Binding-site contacts:
Ligand atom CG1 contacts residue ALA266 of chain 1.D at 3.5 Å (hydrophobic).
Ligand atom O contacts residue GLU415 of chain 1.D at 3.6 Å (salt-bridge).
Ligand atom CA contacts residue ZN1 of chain 1.L at 4.2 Å.
Ligand atom CG2 contacts residue LEU438 of chain 1.D at 4.2 Å (hydrophobic).
Ligand atom CA contacts residue HIS335 of chain 1.D at 4.2 Å.
Ligand atom SG contacts residue ASN348 of chain 1.D at 3.9 Å.
Ligand atom C contacts residue GLU415 of chain 1.D at 4.1 Å.
Ligand atom C contacts residue ALA266 of chain 1.D at 4.0 Å (hydrophobic).
Ligand atom CG2 contacts residue VAL332 of chain 1.D at 4.0 Å (hydrophobic).
Ligand atom N contacts residue ZN1 of chain 1.L at 4.2 Å.
Ligand atom CA contacts residue ZN1 of chain 1.L at 4.3 Å.
Ligand atom C contacts residue GLU415 of chain 1.D at 4.4 Å.
Ligand atom C contacts residue ZN1 of chain 1.L at 3.3 Å.
Ligand atom CB contacts residue ASN265 of chain 1.D at 3.4 Å.
Ligand atom CA contacts residue ASN265 of chain 1.D at 4.3 Å.
Ligand atom CB contacts residue HIS339 of chain 1.D at 3.9 Å.
Ligand atom O contacts residue ZN1 of chain 1.L at 2.1 Å.
Ligand atom CB contacts residue ALA266 of chain 1.D at 3.7 Å (hydrophobic).
Ligand atom N contacts residue ASN265 of chain 1.D at 3.9 Å.
Ligand atom OG contacts residue HIS459 of chain 1.D at 3.4 Å (h-bond).
Ligand atom SG contacts residue HIS339 of chain 1.D at 4.4 Å.
Ligand atom CG1 contacts residue VAL332 of chain 1.D at 3.8 Å (hydrophobic).
Ligand atom C contacts residue HIS459 of chain 1.D at 3.3 Å.
Ligand atom N contacts residue ZN1 of chain 1.L at 4.2 Å.
Ligand atom O contacts residue HIS459 of chain 1.D at 3.9 Å.
Ligand atom O contacts residue HIS459 of chain 1.D at 3.2 Å.
Ligand atom OG contacts residue ASN265 of chain 1.D at 4.1 Å.
Ligand atom N contacts residue ALA266 of chain 1.D at 3.8 Å.
Ligand atom CB contacts residue ASN265 of chain 1.D at 4.0 Å.
Ligand atom O contacts residue HIS339 of chain 1.D at 4.0 Å.
Ligand atom C contacts residue ASN265 of chain 1.D at 4.4 Å.
Ligand atom CA contacts residue ALA266 of chain 1.D at 3.5 Å (hydrophobic).
Ligand atom CA contacts residue HIS459 of chain 1.D at 4.3 Å.
Ligand atom O contacts residue TYR267 of chain 1.D at 3.9 Å.
Ligand atom N contacts residue HIS459 of chain 1.D at 4.1 Å.
Ligand atom C contacts residue HIS459 of chain 1.D at 4.0 Å.
Ligand atom O contacts residue GLU415 of chain 1.D at 3.2 Å (salt-bridge).
Ligand atom O contacts residue ALA266 of chain 1.D at 4.2 Å.
Ligand atom CG1 contacts residue ASN265 of chain 1.D at 4.2 Å.
Ligand atom O contacts residue HIS335 of chain 1.D at 3.6 Å (h-bond).

Sequence of chain 1.D:
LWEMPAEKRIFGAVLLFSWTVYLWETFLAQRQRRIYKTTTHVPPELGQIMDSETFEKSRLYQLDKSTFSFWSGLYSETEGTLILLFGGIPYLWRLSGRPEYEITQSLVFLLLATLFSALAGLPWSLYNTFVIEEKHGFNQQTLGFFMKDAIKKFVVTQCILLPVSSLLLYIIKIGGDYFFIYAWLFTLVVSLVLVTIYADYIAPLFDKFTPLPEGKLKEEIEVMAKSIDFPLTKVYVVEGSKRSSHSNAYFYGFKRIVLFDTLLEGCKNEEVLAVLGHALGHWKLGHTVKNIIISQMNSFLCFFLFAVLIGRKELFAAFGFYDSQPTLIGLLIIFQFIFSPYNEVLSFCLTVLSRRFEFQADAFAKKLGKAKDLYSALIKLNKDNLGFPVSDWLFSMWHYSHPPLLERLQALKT

This protein binds this small molecule.
Small molecule (SMILES): CC(C)[C@@H](C=O)NC(=O)[C@H](CO)NC(=O)[C@@H](N)CS